Binding-site contacts:
Ligand atom C5' contacts residue ARG19 of chain 5.A at 3.2 Å.
Ligand atom O4 contacts residue A3 of chain 5.B at 2.8 Å (h-bond).
Ligand atom OP1 contacts residue ARG15 of chain 5.A at 2.5 Å.
Ligand atom O3' contacts residue ARG19 of chain 5.A at 3.6 Å (salt-bridge).
Ligand atom C1' contacts residue ARG19 of chain 5.A at 4.3 Å.
Ligand atom O2 contacts residue A3 of chain 5.B at 3.2 Å.
Ligand atom C4' contacts residue ARG19 of chain 5.A at 3.7 Å.
Ligand atom OP2 contacts residue ARG15 of chain 5.A at 2.5 Å.
Ligand atom N1 contacts residue ARG19 of chain 5.A at 3.9 Å.
Ligand atom P contacts residue ARG19 of chain 5.A at 2.8 Å.
Ligand atom OP2 contacts residue ARG19 of chain 5.A at 2.1 Å (salt-bridge).
Ligand atom O5' contacts residue ARG19 of chain 5.A at 2.1 Å (salt-bridge).
Ligand atom P contacts residue ARG15 of chain 5.A at 3.1 Å.
Ligand atom N3 contacts residue A1 of chain 5.B at 2.7 Å (h-bond).
Ligand atom O4 contacts residue A1 of chain 5.B at 3.0 Å (h-bond).
Ligand atom OP2 contacts residue ALA16 of chain 5.A at 4.1 Å.
Ligand atom O2 contacts residue A1 of chain 5.B at 2.7 Å (h-bond).
Ligand atom O2 contacts residue A2 of chain 5.B at 3.7 Å.
Ligand atom OP1 contacts residue MET14 of chain 5.A at 3.8 Å.
Ligand atom C2' contacts residue ARG19 of chain 5.A at 3.6 Å.
Ligand atom C4 contacts residue A1 of chain 5.B at 3.4 Å.
Ligand atom C2 contacts residue A3 of chain 5.B at 3.5 Å.
Ligand atom C4 contacts residue ARG19 of chain 5.A at 3.9 Å.
Ligand atom C2 contacts residue A1 of chain 5.B at 3.1 Å.
Ligand atom OP1 contacts residue ARG19 of chain 5.A at 4.1 Å.
Ligand atom C2 contacts residue A2 of chain 5.B at 3.9 Å.
Ligand atom N3 contacts residue A3 of chain 5.B at 2.8 Å (h-bond).
Ligand atom C6 contacts residue ARG19 of chain 5.A at 2.7 Å.
Ligand atom O4' contacts residue ARG19 of chain 5.A at 3.9 Å.
Ligand atom C3' contacts residue ARG15 of chain 5.A at 3.8 Å.
Ligand atom C4' contacts residue ARG15 of chain 5.A at 3.3 Å.
Ligand atom O5' contacts residue ARG15 of chain 5.A at 3.6 Å.
Ligand atom C4 contacts residue A3 of chain 5.B at 3.6 Å.
Ligand atom C5' contacts residue ARG15 of chain 5.A at 2.5 Å.
Ligand atom N1 contacts residue A3 of chain 5.B at 4.3 Å.
Ligand atom O3' contacts residue ARG15 of chain 5.A at 3.1 Å (salt-bridge).
Ligand atom C3' contacts residue ARG19 of chain 5.A at 3.4 Å.
Ligand atom N3 contacts residue A2 of chain 5.B at 3.7 Å.
Ligand atom C5 contacts residue ARG19 of chain 5.A at 2.9 Å.
Ligand atom OP1 contacts residue LYS18 of chain 5.A at 3.7 Å.

Sequence of chain 5.A:
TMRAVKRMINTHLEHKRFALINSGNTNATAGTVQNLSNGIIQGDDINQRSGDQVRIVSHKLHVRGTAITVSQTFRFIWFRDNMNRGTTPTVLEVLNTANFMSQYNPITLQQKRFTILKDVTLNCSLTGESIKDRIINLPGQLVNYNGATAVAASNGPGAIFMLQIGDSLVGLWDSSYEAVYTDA

This protein binds this small molecule.
Small molecule (SMILES): O=c1ccn([C@@H]2O[C@H](CO[P](=O)(O)O[C@H]3[C@@H](O)[C@H](n4ccc(=O)[nH]c4=O)O[C@@H]3CO[P](=O)(O)O[C@H]3[C@@H](O)[C@H](n4ccc(=O)[nH]c4=O)O[C@@H]3CO[P](=O)(O)O[C@H]3[C@@H](O)[C@H](n4ccc(=O)[nH]c4=O)O[C@@H]3COP(=O)=O)[C@@H](O)[C@H]2O)c(=O)[nH]1